Binding-site contacts:
Ligand atom O2 contacts residue ALA67 of chain 1.E at 4.2 Å.
Ligand atom O3 contacts residue SER68 of chain 1.E at 3.8 Å.
Ligand atom N contacts residue SER68 of chain 1.E at 4.1 Å.
Ligand atom O4 contacts residue SER68 of chain 1.E at 3.2 Å.
Ligand atom O4 contacts residue SER69 of chain 1.E at 3.4 Å (h-bond).
Ligand atom O2 contacts residue SER69 of chain 1.E at 2.8 Å (h-bond).
Ligand atom O3 contacts residue SER69 of chain 1.E at 4.4 Å.
Ligand atom P contacts residue SER69 of chain 1.E at 3.7 Å.
Ligand atom O2 contacts residue SER68 of chain 1.E at 1.5 Å.
Ligand atom O1 contacts residue SER68 of chain 1.E at 2.9 Å.
Ligand atom P contacts residue SER68 of chain 1.E at 2.6 Å.
Ligand atom O1 contacts residue THR62 of chain 1.E at 4.2 Å.

Sequence of chain 1.E:
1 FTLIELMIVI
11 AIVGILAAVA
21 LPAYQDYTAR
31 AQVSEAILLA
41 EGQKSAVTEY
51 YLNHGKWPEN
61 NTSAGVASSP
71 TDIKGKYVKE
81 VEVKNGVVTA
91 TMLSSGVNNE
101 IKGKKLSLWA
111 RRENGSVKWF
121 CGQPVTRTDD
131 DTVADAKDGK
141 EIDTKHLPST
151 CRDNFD

A protein and the small-molecule ligand that binds it are described below.
Small molecule (SMILES): NCCOP(=O)(O)O